Sequence of chain 2.B:
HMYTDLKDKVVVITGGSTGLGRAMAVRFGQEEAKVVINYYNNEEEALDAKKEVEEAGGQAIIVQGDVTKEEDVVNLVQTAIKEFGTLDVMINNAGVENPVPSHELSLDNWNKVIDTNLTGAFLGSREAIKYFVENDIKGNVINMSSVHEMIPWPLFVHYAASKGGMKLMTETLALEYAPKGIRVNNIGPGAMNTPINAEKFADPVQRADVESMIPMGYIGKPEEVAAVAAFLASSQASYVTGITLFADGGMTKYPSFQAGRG

Binding-site contacts:
Ligand atom O5 contacts residue HIS155 of chain 1.A at 3.4 Å.
Ligand atom C5 contacts residue GLY197 of chain 1.A at 3.5 Å.
Ligand atom C4 contacts residue TRP160 of chain 1.A at 4.1 Å (hydrophobic).
Ligand atom O5 contacts residue VAL154 of chain 1.A at 4.0 Å.
Ligand atom C3 contacts residue ASN204 of chain 1.A at 3.6 Å.
Ligand atom C2 contacts residue TRP160 of chain 1.A at 3.9 Å (hydrophobic).
Ligand atom O2 contacts residue TYR166 of chain 1.A at 3.6 Å.
Ligand atom C6 contacts residue GLY269 of chain 2.B at 3.1 Å.
Ligand atom O1 contacts residue TYR166 of chain 1.A at 2.8 Å (h-bond).
Ligand atom O3 contacts residue TRP160 of chain 1.A at 4.1 Å.
Ligand atom O1 contacts residue HIS155 of chain 1.A at 3.8 Å.
Ligand atom C2 contacts residue GLU104 of chain 1.A at 3.6 Å.
Ligand atom O6 contacts residue PHE264 of chain 2.B at 4.0 Å.
Ligand atom O6 contacts residue HIS155 of chain 1.A at 2.7 Å (h-bond).
Ligand atom C6 contacts residue GLY197 of chain 1.A at 4.0 Å.
Ligand atom C5 contacts residue GLY269 of chain 2.B at 3.8 Å.
Ligand atom C6 contacts residue VAL154 of chain 1.A at 3.9 Å (hydrophobic).
Ligand atom O3 contacts residue ASN204 of chain 1.A at 3.0 Å (h-bond).
Ligand atom C6 contacts residue HIS155 of chain 1.A at 3.7 Å.
Ligand atom O3 contacts residue GLU104 of chain 1.A at 2.9 Å (salt-bridge).
Ligand atom C1 contacts residue GLY197 of chain 1.A at 4.1 Å.
Ligand atom O3 contacts residue LYS207 of chain 1.A at 3.5 Å (salt-bridge).
Ligand atom C6 contacts residue ALA198 of chain 1.A at 3.9 Å (hydrophobic).
Ligand atom C1 contacts residue TYR166 of chain 1.A at 4.0 Å (hydrophobic).
Ligand atom O4 contacts residue ASN204 of chain 1.A at 3.5 Å (h-bond).
Ligand atom O2 contacts residue GLU104 of chain 1.A at 2.7 Å (salt-bridge).
Ligand atom O5 contacts residue GLY197 of chain 1.A at 4.0 Å.
Ligand atom C6 contacts residue MET258 of chain 1.A at 3.8 Å (hydrophobic).
Ligand atom O5 contacts residue SER153 of chain 1.A at 3.7 Å.
Ligand atom O6 contacts residue GLY269 of chain 2.B at 2.8 Å (h-bond).
Ligand atom O4 contacts residue LYS207 of chain 1.A at 3.4 Å (salt-bridge).
Ligand atom O6 contacts residue TRP160 of chain 1.A at 4.1 Å.
Ligand atom C4 contacts residue GLY269 of chain 2.B at 3.3 Å.
Ligand atom O4 contacts residue GLY269 of chain 2.B at 2.5 Å (h-bond).
Ligand atom O4 contacts residue ALA198 of chain 1.A at 3.9 Å.
Ligand atom O1 contacts residue SER153 of chain 1.A at 2.5 Å (h-bond).
Ligand atom C1 contacts residue SER153 of chain 1.A at 3.6 Å.
Ligand atom C3 contacts residue GLU104 of chain 1.A at 3.9 Å.
Ligand atom C4 contacts residue LYS207 of chain 1.A at 4.0 Å.
Ligand atom C5 contacts residue ALA198 of chain 1.A at 4.0 Å (hydrophobic).

Sequence of chain 1.A:
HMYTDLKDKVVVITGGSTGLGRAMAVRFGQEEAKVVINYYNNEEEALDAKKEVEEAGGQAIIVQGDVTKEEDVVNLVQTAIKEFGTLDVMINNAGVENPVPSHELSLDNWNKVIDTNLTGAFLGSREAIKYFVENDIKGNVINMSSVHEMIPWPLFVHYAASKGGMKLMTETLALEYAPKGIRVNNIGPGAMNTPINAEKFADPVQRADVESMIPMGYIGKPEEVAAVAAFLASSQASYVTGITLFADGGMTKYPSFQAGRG

The protein below binds the small molecule below.
Small molecule (SMILES): OC[C@H]1O[C@@H](O)[C@H](O)[C@@H](O)[C@@H]1O